A protein and the small-molecule ligand that binds it are described below.
Small molecule (SMILES): COC[C@@H](C)N

Binding-site contacts:
Ligand atom O02 contacts residue GLN268 of chain 1.A at 3.1 Å (h-bond).
Ligand atom C08 contacts residue GLU26 of chain 1.A at 4.0 Å.
Ligand atom O02 contacts residue THR27 of chain 1.A at 3.5 Å.
Ligand atom C09 contacts residue GLU26 of chain 1.A at 3.3 Å.
Ligand atom O02 contacts residue PHE23 of chain 1.A at 4.5 Å.
Ligand atom C08 contacts residue GLN268 of chain 1.A at 3.7 Å.
Ligand atom C08 contacts residue TYR272 of chain 1.A at 4.1 Å (hydrophobic).
Ligand atom C09 contacts residue ARG275 of chain 1.A at 4.0 Å.
Ligand atom C09 contacts residue THR27 of chain 1.A at 3.7 Å.
Ligand atom C09 contacts residue GLN268 of chain 1.A at 4.1 Å.
Ligand atom C08 contacts residue ARG275 of chain 1.A at 3.5 Å.
Ligand atom N04 contacts residue TYR272 of chain 1.A at 3.5 Å (h-bond).
Ligand atom C15 contacts residue GLU26 of chain 1.A at 4.0 Å.
Ligand atom C07 contacts residue GLN268 of chain 1.A at 3.0 Å.
Ligand atom C15 contacts residue ARG275 of chain 1.A at 3.2 Å.
Ligand atom N04 contacts residue GLN268 of chain 1.A at 2.7 Å (h-bond).
Ligand atom N04 contacts residue ASN271 of chain 1.A at 3.4 Å.
Ligand atom C07 contacts residue THR27 of chain 1.A at 4.4 Å.

Sequence of chain 1.A:
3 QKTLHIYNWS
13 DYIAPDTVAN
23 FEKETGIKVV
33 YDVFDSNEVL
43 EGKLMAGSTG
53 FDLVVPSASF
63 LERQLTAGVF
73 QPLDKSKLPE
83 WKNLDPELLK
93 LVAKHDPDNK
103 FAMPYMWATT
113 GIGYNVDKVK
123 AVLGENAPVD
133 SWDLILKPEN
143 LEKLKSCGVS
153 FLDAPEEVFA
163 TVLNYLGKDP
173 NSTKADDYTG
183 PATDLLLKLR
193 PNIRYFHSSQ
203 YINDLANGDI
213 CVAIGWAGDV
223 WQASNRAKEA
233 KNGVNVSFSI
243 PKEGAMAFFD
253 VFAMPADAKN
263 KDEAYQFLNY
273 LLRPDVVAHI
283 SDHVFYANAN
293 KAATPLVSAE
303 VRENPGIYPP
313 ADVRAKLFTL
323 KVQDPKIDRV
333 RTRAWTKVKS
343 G